Sequence of chain 1.H:
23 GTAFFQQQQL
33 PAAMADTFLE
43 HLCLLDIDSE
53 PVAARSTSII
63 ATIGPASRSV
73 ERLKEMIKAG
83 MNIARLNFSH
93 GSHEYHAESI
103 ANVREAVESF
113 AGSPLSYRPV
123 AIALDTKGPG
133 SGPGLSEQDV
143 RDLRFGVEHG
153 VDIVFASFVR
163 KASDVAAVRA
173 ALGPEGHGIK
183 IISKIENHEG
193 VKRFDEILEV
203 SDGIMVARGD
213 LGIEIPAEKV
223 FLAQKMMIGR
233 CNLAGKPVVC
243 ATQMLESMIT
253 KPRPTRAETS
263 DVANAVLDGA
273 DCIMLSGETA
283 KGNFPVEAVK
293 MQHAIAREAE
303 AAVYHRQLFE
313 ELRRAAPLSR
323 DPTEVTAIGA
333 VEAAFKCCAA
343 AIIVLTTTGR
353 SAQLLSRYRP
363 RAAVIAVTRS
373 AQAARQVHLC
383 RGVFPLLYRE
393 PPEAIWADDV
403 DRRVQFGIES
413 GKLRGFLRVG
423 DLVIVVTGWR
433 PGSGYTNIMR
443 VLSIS

This protein binds this small molecule.
Small molecule (SMILES): O=P(O)(O)OC[C@H]1O[C@](O)(COP(=O)(O)O)[C@@H](O)[C@@H]1O

Binding-site contacts:
Ligand atom C6 contacts residue THR438 of chain 1.H at 3.4 Å.
Ligand atom O4P contacts residue SER353 of chain 1.H at 2.7 Å (h-bond).
Ligand atom O4 contacts residue GLY434 of chain 1.H at 2.6 Å (h-bond).
Ligand atom C3 contacts residue ARG432 of chain 1.H at 3.3 Å.
Ligand atom O6 contacts residue THR349 of chain 1.H at 3.1 Å (h-bond).
Ligand atom O5P contacts residue GLY436 of chain 1.H at 2.9 Å (h-bond).
Ligand atom O1P contacts residue ARG405 of chain 1.H at 2.8 Å (salt-bridge).
Ligand atom O1P contacts residue TRP398 of chain 1.H at 2.8 Å (h-bond).
Ligand atom O4P contacts residue THR348 of chain 1.H at 2.5 Å (h-bond).
Ligand atom O4 contacts residue GLY436 of chain 1.H at 3.7 Å.
Ligand atom C6 contacts residue SER353 of chain 1.H at 3.7 Å.
Ligand atom O3 contacts residue ARG432 of chain 1.H at 2.7 Å (salt-bridge).
Ligand atom O6 contacts residue THR348 of chain 1.H at 3.5 Å.
Ligand atom O2 contacts residue GLY430 of chain 1.H at 3.5 Å (h-bond).
Ligand atom P2 contacts residue SER353 of chain 1.H at 3.6 Å.
Ligand atom O3 contacts residue GLY430 of chain 1.H at 3.2 Å.
Ligand atom O2P contacts residue ARG405 of chain 1.H at 2.7 Å (salt-bridge).
Ligand atom O3 contacts residue TRP398 of chain 1.H at 3.6 Å.
Ligand atom O6P contacts residue SER435 of chain 1.H at 2.7 Å (h-bond).
Ligand atom O4 contacts residue TYR437 of chain 1.H at 2.9 Å (h-bond).
Ligand atom O5 contacts residue LEU347 of chain 1.H at 3.8 Å.
Ligand atom C4 contacts residue GLY434 of chain 1.H at 3.3 Å.
Ligand atom O6P contacts residue THR350 of chain 1.H at 2.7 Å (h-bond).
Ligand atom O4 contacts residue THR438 of chain 1.H at 3.5 Å (h-bond).
Ligand atom O4P contacts residue ARG352 of chain 1.H at 3.8 Å.
Ligand atom O5P contacts residue SER435 of chain 1.H at 3.0 Å (h-bond).
Ligand atom O3P contacts residue GLY434 of chain 1.H at 2.8 Å (h-bond).
Ligand atom P2 contacts residue THR349 of chain 1.H at 3.7 Å.
Ligand atom O5P contacts residue SER353 of chain 1.H at 3.6 Å.
Ligand atom O1 contacts residue GLY434 of chain 1.H at 3.7 Å.
Ligand atom P2 contacts residue SER435 of chain 1.H at 3.4 Å.
Ligand atom C5 contacts residue GLY434 of chain 1.H at 3.4 Å.
Ligand atom O3P contacts residue PRO433 of chain 1.H at 3.6 Å.
Ligand atom C6 contacts residue LEU347 of chain 1.H at 3.7 Å (hydrophobic).
Ligand atom O2 contacts residue LEU347 of chain 1.H at 3.5 Å.
Ligand atom P2 contacts residue THR348 of chain 1.H at 3.5 Å.
Ligand atom C3 contacts residue GLY434 of chain 1.H at 3.5 Å.
Ligand atom O6P contacts residue THR348 of chain 1.H at 3.6 Å.
Ligand atom P1 contacts residue ARG405 of chain 1.H at 3.6 Å.
Ligand atom O6P contacts residue THR349 of chain 1.H at 3.2 Å (h-bond).